This protein binds this small molecule.
Small molecule (SMILES): C[C@@H]1O[C@@H](O)[C@@H](O)[C@H](O)[C@@H]1O

Binding-site contacts:
Ligand atom C3 contacts residue NAG1 of chain 1.K at 3.8 Å.
Ligand atom C5 contacts residue NAG1 of chain 1.K at 3.3 Å.
Ligand atom O2 contacts residue NAG1 of chain 1.K at 3.5 Å.
Ligand atom C2 contacts residue NAG1 of chain 1.K at 3.7 Å.
Ligand atom C4 contacts residue NAG1 of chain 1.K at 4.2 Å.
Ligand atom O5 contacts residue NAG1 of chain 1.K at 2.0 Å (h-bond).
Ligand atom C1 contacts residue NAG1 of chain 1.K at 2.7 Å.
Ligand atom C6 contacts residue NAG1 of chain 1.K at 4.1 Å.